Sequence of chain 1.C:
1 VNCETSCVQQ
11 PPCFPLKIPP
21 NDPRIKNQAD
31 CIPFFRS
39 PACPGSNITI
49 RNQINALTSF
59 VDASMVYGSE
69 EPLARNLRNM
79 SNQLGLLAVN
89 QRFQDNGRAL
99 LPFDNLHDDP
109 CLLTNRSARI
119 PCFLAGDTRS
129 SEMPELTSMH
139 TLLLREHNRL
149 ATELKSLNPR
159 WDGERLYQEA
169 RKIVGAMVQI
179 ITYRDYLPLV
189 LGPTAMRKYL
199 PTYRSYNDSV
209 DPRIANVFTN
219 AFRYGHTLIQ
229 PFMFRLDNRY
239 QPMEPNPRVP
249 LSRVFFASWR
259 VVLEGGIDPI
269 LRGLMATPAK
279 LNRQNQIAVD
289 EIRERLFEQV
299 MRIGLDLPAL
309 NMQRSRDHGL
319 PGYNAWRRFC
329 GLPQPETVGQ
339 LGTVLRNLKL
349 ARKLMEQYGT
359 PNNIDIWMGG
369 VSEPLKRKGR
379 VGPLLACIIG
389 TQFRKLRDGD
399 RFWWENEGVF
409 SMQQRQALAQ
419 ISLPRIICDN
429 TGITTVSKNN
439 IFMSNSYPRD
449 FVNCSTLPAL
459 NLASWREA

This small molecule binds to this protein.
Small molecule (SMILES): CC(=O)N[C@H]1[C@H](O[C@H]2[C@H](O)[C@@H](NC(C)=O)CO[C@@H]2CO[C@@H]2O[C@@H](C)[C@@H](O)[C@@H](O)[C@@H]2O)O[C@H](CO)[C@@H](O[C@@H]2O[C@H](CO[C@H]3O[C@H](CO)[C@@H](O)[C@H](O)[C@@H]3O)[C@@H](O)[C@H](O[C@@H]3O[C@H](CO)[C@@H](O)[C@H](O)[C@@H]3O)[C@@H]2O)[C@@H]1O

Binding-site contacts:
Ligand atom O7 contacts residue PHE327 of chain 1.D at 3.4 Å.
Ligand atom O2 contacts residue MAN4 of chain 1.F at 3.8 Å.
Ligand atom C3 contacts residue PHE327 of chain 1.D at 3.7 Å (hydrophobic).
Ligand atom C8 contacts residue SER207 of chain 1.C at 3.8 Å.
Ligand atom O4 contacts residue FUC5 of chain 1.F at 3.9 Å.
Ligand atom C6 contacts residue TRP34 of chain 1.B at 3.5 Å (hydrophobic).
Ligand atom O4 contacts residue TYR197 of chain 1.D at 3.8 Å.
Ligand atom O5 contacts residue VAL208 of chain 1.C at 3.6 Å.
Ligand atom O6 contacts residue TRP34 of chain 1.B at 3.6 Å.
Ligand atom O2 contacts residue LYS196 of chain 1.D at 3.7 Å.
Ligand atom C5 contacts residue ASN205 of chain 1.C at 3.6 Å.
Ligand atom O3 contacts residue PHE327 of chain 1.D at 2.9 Å (h-bond).
Ligand atom C6 contacts residue VAL208 of chain 1.C at 3.8 Å (hydrophobic).
Ligand atom C8 contacts residue LEU35 of chain 1.B at 3.5 Å (hydrophobic).
Ligand atom C1 contacts residue PHE327 of chain 1.D at 3.9 Å (hydrophobic).
Ligand atom O5 contacts residue PHE327 of chain 1.D at 3.2 Å (h-bond).
Ligand atom O7 contacts residue ASN205 of chain 1.C at 3.5 Å (h-bond).
Ligand atom O6 contacts residue GLY329 of chain 1.D at 3.5 Å.
Ligand atom C6 contacts residue LYS393 of chain 1.D at 3.6 Å.
Ligand atom C3 contacts residue ASN205 of chain 1.C at 3.9 Å.
Ligand atom C1 contacts residue PHE327 of chain 1.D at 3.4 Å (hydrophobic).
Ligand atom C2 contacts residue ASN205 of chain 1.C at 2.6 Å.
Ligand atom N2 contacts residue ASN205 of chain 1.C at 3.1 Å (h-bond).
Ligand atom O4 contacts residue LYS393 of chain 1.D at 2.9 Å.
Ligand atom C7 contacts residue ASN205 of chain 1.C at 3.4 Å.
Ligand atom O6 contacts residue LYS196 of chain 1.D at 3.7 Å.
Ligand atom C5 contacts residue VAL208 of chain 1.C at 3.9 Å (hydrophobic).
Ligand atom C5 contacts residue PHE327 of chain 1.D at 3.9 Å (hydrophobic).
Ligand atom O4 contacts residue ARG326 of chain 1.D at 3.9 Å.
Ligand atom O3 contacts residue FUC5 of chain 1.F at 3.6 Å.
Ligand atom C2 contacts residue MAN4 of chain 1.F at 3.6 Å.
Ligand atom C2 contacts residue ARG326 of chain 1.D at 3.7 Å.
Ligand atom C6 contacts residue PHE327 of chain 1.D at 3.5 Å (hydrophobic).
Ligand atom C5 contacts residue PHE327 of chain 1.D at 3.2 Å (hydrophobic).
Ligand atom O7 contacts residue ARG326 of chain 1.D at 3.8 Å.
Ligand atom C1 contacts residue ASN205 of chain 1.C at 1.4 Å.
Ligand atom C4 contacts residue PHE327 of chain 1.D at 3.7 Å (hydrophobic).
Ligand atom C6 contacts residue PHE327 of chain 1.D at 3.9 Å (hydrophobic).
Ligand atom O5 contacts residue PHE327 of chain 1.D at 3.2 Å.
Ligand atom O5 contacts residue ASN205 of chain 1.C at 2.3 Å (h-bond).

Sequence of chain 1.D:
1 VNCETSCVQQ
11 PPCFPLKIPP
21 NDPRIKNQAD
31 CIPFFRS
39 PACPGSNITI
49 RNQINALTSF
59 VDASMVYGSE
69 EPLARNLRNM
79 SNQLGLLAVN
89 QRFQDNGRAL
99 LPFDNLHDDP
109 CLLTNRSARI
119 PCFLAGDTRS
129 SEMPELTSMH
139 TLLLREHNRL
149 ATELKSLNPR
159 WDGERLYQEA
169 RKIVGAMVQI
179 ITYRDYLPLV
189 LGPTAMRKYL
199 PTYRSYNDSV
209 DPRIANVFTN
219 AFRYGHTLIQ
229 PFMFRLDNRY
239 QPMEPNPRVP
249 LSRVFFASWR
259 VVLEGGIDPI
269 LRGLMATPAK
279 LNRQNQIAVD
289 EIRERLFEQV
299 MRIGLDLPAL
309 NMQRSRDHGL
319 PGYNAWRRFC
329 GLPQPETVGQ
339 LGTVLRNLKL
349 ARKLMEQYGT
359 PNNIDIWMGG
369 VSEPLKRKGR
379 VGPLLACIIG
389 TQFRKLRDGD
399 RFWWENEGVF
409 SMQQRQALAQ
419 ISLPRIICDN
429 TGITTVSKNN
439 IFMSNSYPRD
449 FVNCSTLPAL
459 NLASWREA

Sequence of chain 1.B:
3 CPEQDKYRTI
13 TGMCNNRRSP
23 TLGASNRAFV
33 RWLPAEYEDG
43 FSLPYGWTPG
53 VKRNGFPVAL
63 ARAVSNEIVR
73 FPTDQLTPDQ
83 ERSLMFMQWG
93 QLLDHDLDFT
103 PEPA